This small molecule binds to this protein.
Small molecule (SMILES): N[C@@H](Cc1c[nH]c2ccccc12)C(=O)O

Sequence of chain 1.C:
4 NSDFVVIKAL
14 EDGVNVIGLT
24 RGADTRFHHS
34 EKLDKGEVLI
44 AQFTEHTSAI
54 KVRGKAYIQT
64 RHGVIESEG

Sequence of chain 1.B:
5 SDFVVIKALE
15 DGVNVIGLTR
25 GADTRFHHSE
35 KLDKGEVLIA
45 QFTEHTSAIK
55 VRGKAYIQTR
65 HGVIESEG

Binding-site contacts:
Ligand atom CD1 contacts residue GLN45 of chain 1.C at 3.5 Å.
Ligand atom OXT contacts residue HIS49 of chain 1.C at 3.9 Å.
Ligand atom CH2 contacts residue GLY21 of chain 1.C at 3.4 Å.
Ligand atom CE2 contacts residue ALA44 of chain 1.C at 4.0 Å (hydrophobic).
Ligand atom CE2 contacts residue GLN45 of chain 1.C at 4.0 Å.
Ligand atom O contacts residue GLY25 of chain 1.B at 3.0 Å (h-bond).
Ligand atom CE3 contacts residue HIS32 of chain 1.C at 3.8 Å.
Ligand atom O contacts residue ARG24 of chain 1.B at 3.5 Å.
Ligand atom CH2 contacts residue ILE20 of chain 1.C at 4.0 Å (hydrophobic).
Ligand atom NE1 contacts residue ALA44 of chain 1.C at 3.8 Å.
Ligand atom C contacts residue GLY25 of chain 1.B at 3.4 Å.
Ligand atom NE1 contacts residue GLN45 of chain 1.C at 2.9 Å (h-bond).
Ligand atom OXT contacts residue THR47 of chain 1.C at 2.6 Å (h-bond).
Ligand atom CD1 contacts residue SER51 of chain 1.B at 3.7 Å.
Ligand atom C contacts residue THR47 of chain 1.C at 3.5 Å.
Ligand atom CA contacts residue THR23 of chain 1.B at 3.8 Å.
Ligand atom CZ2 contacts residue ALA44 of chain 1.C at 4.0 Å (hydrophobic).
Ligand atom N contacts residue ASP27 of chain 1.B at 3.1 Å (salt-bridge).
Ligand atom CZ2 contacts residue THR50 of chain 1.C at 3.9 Å.
Ligand atom C contacts residue SER51 of chain 1.B at 3.8 Å.
Ligand atom CZ3 contacts residue GLY21 of chain 1.C at 3.6 Å.
Ligand atom CB contacts residue SER51 of chain 1.B at 3.5 Å.
Ligand atom CE3 contacts residue HIS31 of chain 1.C at 4.0 Å.
Ligand atom N contacts residue THR28 of chain 1.B at 2.8 Å (h-bond).
Ligand atom CG contacts residue SER51 of chain 1.B at 4.0 Å.
Ligand atom N contacts residue GLY25 of chain 1.B at 2.8 Å (h-bond).
Ligand atom CZ2 contacts residue ILE53 of chain 1.C at 3.9 Å (hydrophobic).
Ligand atom CB contacts residue THR23 of chain 1.B at 3.8 Å.
Ligand atom CA contacts residue THR28 of chain 1.B at 3.2 Å.
Ligand atom CA contacts residue GLY25 of chain 1.B at 3.6 Å.
Ligand atom N contacts residue THR23 of chain 1.B at 2.8 Å (h-bond).
Ligand atom C contacts residue THR50 of chain 1.C at 3.9 Å.
Ligand atom OXT contacts residue THR50 of chain 1.C at 2.8 Å (h-bond).
Ligand atom O contacts residue SER51 of chain 1.B at 3.1 Å (h-bond).
Ligand atom N contacts residue ARG24 of chain 1.B at 4.0 Å.
Ligand atom O contacts residue THR47 of chain 1.C at 3.7 Å.
Ligand atom CD1 contacts residue THR47 of chain 1.C at 3.8 Å.
Ligand atom CB contacts residue THR28 of chain 1.B at 3.6 Å.
Ligand atom O contacts residue THR23 of chain 1.B at 4.0 Å.
Ligand atom CZ3 contacts residue HIS32 of chain 1.C at 3.8 Å.